Sequence of chain 1.A:
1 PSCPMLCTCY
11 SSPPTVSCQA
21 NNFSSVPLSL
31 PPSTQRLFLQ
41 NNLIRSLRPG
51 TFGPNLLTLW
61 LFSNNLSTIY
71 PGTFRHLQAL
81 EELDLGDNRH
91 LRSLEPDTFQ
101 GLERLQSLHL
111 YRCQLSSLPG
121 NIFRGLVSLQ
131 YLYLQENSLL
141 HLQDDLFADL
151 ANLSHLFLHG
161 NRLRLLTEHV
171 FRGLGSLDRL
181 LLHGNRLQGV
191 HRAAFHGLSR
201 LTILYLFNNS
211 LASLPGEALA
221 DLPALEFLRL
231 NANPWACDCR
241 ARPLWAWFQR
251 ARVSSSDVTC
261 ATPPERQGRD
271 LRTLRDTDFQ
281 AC

Binding-site contacts:
Ligand atom C8 contacts residue ARG162 of chain 1.A at 4.1 Å.
Ligand atom O6 contacts residue GLY184 of chain 1.A at 3.0 Å (h-bond).
Ligand atom C1 contacts residue ASN208 of chain 1.A at 1.5 Å.
Ligand atom C3 contacts residue ASN208 of chain 1.A at 3.8 Å.
Ligand atom C5 contacts residue ASN208 of chain 1.A at 3.6 Å.
Ligand atom O6 contacts residue ASN161 of chain 1.A at 4.4 Å.
Ligand atom C5 contacts residue GLY184 of chain 1.A at 4.3 Å.
Ligand atom C6 contacts residue GLY184 of chain 1.A at 3.3 Å.
Ligand atom C1 contacts residue GLY184 of chain 1.A at 4.2 Å.
Ligand atom C4 contacts residue ASN208 of chain 1.A at 4.2 Å.
Ligand atom O5 contacts residue GLY184 of chain 1.A at 3.4 Å.
Ligand atom O7 contacts residue ASN208 of chain 1.A at 3.3 Å (h-bond).
Ligand atom C2 contacts residue ASN208 of chain 1.A at 2.4 Å.
Ligand atom O5 contacts residue ASN208 of chain 1.A at 2.3 Å (h-bond).
Ligand atom N2 contacts residue ASN208 of chain 1.A at 3.0 Å (h-bond).
Ligand atom C7 contacts residue ASN208 of chain 1.A at 3.3 Å.

The protein below binds the small molecule below.
Small molecule (SMILES): CC(=O)N[C@H]1[C@@H](O[C@H]2[C@H](O)[C@@H](NC(C)=O)CO[C@@H]2CO)O[C@H](CO)[C@@H](O)[C@@H]1O